Sequence of chain 1.C:
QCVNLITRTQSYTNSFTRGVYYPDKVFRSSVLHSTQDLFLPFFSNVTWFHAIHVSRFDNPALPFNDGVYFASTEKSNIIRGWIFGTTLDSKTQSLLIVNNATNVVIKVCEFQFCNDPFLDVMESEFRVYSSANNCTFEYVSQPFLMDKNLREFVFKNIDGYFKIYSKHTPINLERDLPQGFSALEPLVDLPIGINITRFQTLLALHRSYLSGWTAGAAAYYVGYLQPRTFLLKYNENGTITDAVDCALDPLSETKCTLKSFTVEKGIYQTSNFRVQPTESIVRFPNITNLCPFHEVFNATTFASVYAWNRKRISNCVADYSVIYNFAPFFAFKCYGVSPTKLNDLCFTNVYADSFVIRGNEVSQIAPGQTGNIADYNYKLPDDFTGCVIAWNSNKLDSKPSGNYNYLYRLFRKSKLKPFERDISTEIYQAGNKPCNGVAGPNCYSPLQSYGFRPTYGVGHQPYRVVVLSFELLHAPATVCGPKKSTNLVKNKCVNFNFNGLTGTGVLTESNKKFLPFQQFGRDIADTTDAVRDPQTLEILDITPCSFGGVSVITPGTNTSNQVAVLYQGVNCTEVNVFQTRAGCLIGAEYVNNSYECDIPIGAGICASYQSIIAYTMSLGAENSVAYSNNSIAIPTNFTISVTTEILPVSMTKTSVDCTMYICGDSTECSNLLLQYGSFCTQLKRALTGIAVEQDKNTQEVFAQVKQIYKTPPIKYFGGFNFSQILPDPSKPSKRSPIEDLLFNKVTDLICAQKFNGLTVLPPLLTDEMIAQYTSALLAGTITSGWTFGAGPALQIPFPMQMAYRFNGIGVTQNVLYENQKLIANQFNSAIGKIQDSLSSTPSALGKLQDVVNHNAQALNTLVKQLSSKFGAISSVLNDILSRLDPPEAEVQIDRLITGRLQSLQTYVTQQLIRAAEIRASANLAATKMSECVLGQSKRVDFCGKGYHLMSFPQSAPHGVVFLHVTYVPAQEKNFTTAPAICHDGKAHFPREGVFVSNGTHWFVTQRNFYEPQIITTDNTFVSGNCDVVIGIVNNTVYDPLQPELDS

Binding-site contacts:
Ligand atom C3 contacts residue ASN327 of chain 1.C at 3.8 Å.
Ligand atom C8 contacts residue ASN327 of chain 1.C at 4.4 Å.
Ligand atom C7 contacts residue GLN576 of chain 1.C at 3.4 Å.
Ligand atom C5 contacts residue ASN327 of chain 1.C at 3.7 Å.
Ligand atom C2 contacts residue GLN576 of chain 1.C at 3.5 Å.
Ligand atom N2 contacts residue GLN576 of chain 1.C at 2.6 Å (h-bond).
Ligand atom C1 contacts residue GLN576 of chain 1.C at 3.5 Å.
Ligand atom C2 contacts residue ASN327 of chain 1.C at 2.4 Å.
Ligand atom O5 contacts residue GLN576 of chain 1.C at 4.4 Å.
Ligand atom C3 contacts residue GLN576 of chain 1.C at 4.1 Å.
Ligand atom O7 contacts residue ASN327 of chain 1.C at 3.5 Å (h-bond).
Ligand atom N2 contacts residue ASN327 of chain 1.C at 2.8 Å (h-bond).
Ligand atom C4 contacts residue ASN327 of chain 1.C at 4.2 Å.
Ligand atom O5 contacts residue ASN327 of chain 1.C at 2.4 Å (h-bond).
Ligand atom C8 contacts residue GLN576 of chain 1.C at 3.4 Å.
Ligand atom C1 contacts residue ASN327 of chain 1.C at 1.4 Å.
Ligand atom C7 contacts residue ASN327 of chain 1.C at 3.3 Å.
Ligand atom C8 contacts residue LEU578 of chain 1.C at 4.2 Å (hydrophobic).

A small-molecule ligand and the protein it binds are described below.
Small molecule (SMILES): CC(=O)N[C@@H]1[C@@H](O)[C@H](O)[C@@H](CO)O[C@H]1O